Sequence of chain 1.C:
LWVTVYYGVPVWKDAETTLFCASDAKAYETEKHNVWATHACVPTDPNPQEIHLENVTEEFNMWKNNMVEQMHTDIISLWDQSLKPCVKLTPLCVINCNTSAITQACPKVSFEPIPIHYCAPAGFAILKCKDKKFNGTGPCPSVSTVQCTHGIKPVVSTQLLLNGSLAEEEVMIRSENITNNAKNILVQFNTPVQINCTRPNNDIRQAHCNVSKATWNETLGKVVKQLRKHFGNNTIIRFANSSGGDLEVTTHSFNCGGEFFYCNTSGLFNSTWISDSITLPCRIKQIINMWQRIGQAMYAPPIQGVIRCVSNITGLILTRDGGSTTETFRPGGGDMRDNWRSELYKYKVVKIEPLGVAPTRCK

This protein binds this small molecule.
Small molecule (SMILES): CC(=O)N[C@@H]1[C@@H](O)[C@H](O)[C@@H](CO)O[C@H]1O

Binding-site contacts:
Ligand atom O5 contacts residue ASN263 of chain 1.C at 2.4 Å (h-bond).
Ligand atom C8 contacts residue GLN261 of chain 1.C at 4.1 Å.
Ligand atom C1 contacts residue ASN263 of chain 1.C at 1.4 Å.
Ligand atom C2 contacts residue ASN263 of chain 1.C at 2.4 Å.
Ligand atom O7 contacts residue ASN299 of chain 1.C at 4.0 Å.
Ligand atom C7 contacts residue ASN299 of chain 1.C at 4.2 Å.
Ligand atom C8 contacts residue SER301 of chain 1.C at 3.8 Å.
Ligand atom C2 contacts residue GLN261 of chain 1.C at 4.3 Å.
Ligand atom C8 contacts residue ASN263 of chain 1.C at 4.3 Å.
Ligand atom O6 contacts residue ARG410 of chain 1.C at 4.3 Å.
Ligand atom C3 contacts residue ASN263 of chain 1.C at 3.8 Å.
Ligand atom C5 contacts residue ASN263 of chain 1.C at 3.7 Å.
Ligand atom C8 contacts residue ASN299 of chain 1.C at 3.9 Å.
Ligand atom C7 contacts residue ASN263 of chain 1.C at 3.2 Å.
Ligand atom O7 contacts residue ASN263 of chain 1.C at 3.1 Å (h-bond).
Ligand atom N2 contacts residue GLN261 of chain 1.C at 3.6 Å.
Ligand atom O6 contacts residue ASN263 of chain 1.C at 4.0 Å.
Ligand atom O7 contacts residue SER379 of chain 1.C at 4.5 Å.
Ligand atom C3 contacts residue GLN261 of chain 1.C at 4.1 Å.
Ligand atom C4 contacts residue ASN263 of chain 1.C at 4.2 Å.
Ligand atom N2 contacts residue ASN263 of chain 1.C at 2.9 Å (h-bond).